Sequence of chain 2.F:
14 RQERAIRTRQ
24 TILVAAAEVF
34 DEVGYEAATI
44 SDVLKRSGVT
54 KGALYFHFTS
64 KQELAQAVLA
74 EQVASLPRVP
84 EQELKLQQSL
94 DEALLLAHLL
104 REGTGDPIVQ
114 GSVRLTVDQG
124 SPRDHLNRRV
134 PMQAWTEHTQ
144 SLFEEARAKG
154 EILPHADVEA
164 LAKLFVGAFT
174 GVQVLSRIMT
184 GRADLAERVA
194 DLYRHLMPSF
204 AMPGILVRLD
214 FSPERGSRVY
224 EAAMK

Binding-site contacts:
Ligand atom C8 contacts residue LEU99 of chain 2.F at 3.8 Å (hydrophobic).
Ligand atom C13 contacts residue TYR196 of chain 2.F at 3.3 Å (hydrophobic).
Ligand atom O5 contacts residue THR173 of chain 2.F at 3.9 Å.
Ligand atom C8 contacts residue PHE172 of chain 2.F at 3.7 Å (hydrophobic).
Ligand atom C9 contacts residue PHE172 of chain 2.F at 3.8 Å (hydrophobic).
Ligand atom C12 contacts residue THR142 of chain 2.F at 3.7 Å.
Ligand atom C8 contacts residue TRP138 of chain 2.F at 3.5 Å (hydrophobic).
Ligand atom C2 contacts residue VAL116 of chain 2.F at 4.0 Å (hydrophobic).
Ligand atom C14 contacts residue PHE172 of chain 2.F at 4.0 Å (hydrophobic).
Ligand atom C10 contacts residue LEU99 of chain 2.F at 3.7 Å (hydrophobic).
Ligand atom C3 contacts residue THR173 of chain 2.F at 3.8 Å.
Ligand atom C9 contacts residue TRP138 of chain 2.F at 3.8 Å (hydrophobic).
Ligand atom C2 contacts residue MET135 of chain 2.F at 4.0 Å (hydrophobic).
Ligand atom C1 contacts residue VAL116 of chain 2.F at 3.8 Å (hydrophobic).
Ligand atom C10 contacts residue TRP138 of chain 2.F at 3.7 Å (hydrophobic).
Ligand atom C14 contacts residue TYR196 of chain 2.F at 3.6 Å (hydrophobic).
Ligand atom O5 contacts residue PHE172 of chain 2.F at 3.9 Å.
Ligand atom O6 contacts residue THR173 of chain 2.F at 3.6 Å.
Ligand atom C3 contacts residue GLN75 of chain 2.F at 3.5 Å.
Ligand atom O16 contacts residue HIS141 of chain 2.F at 4.0 Å.
Ligand atom C3 contacts residue MET135 of chain 2.F at 3.9 Å (hydrophobic).
Ligand atom C4 contacts residue GLN75 of chain 2.F at 3.5 Å.
Ligand atom C7 contacts residue THR173 of chain 2.F at 3.5 Å.
Ligand atom O5 contacts residue VAL116 of chain 2.F at 4.0 Å.
Ligand atom O15 contacts residue TRP138 of chain 2.F at 3.2 Å.
Ligand atom C4 contacts residue TRP138 of chain 2.F at 3.9 Å (hydrophobic).
Ligand atom C1 contacts residue THR173 of chain 2.F at 3.6 Å.
Ligand atom C11 contacts residue THR142 of chain 2.F at 3.7 Å.
Ligand atom C2 contacts residue THR173 of chain 2.F at 3.6 Å.
Ligand atom O6 contacts residue VAL116 of chain 2.F at 3.5 Å.
Ligand atom C14 contacts residue PHE168 of chain 2.F at 3.6 Å (hydrophobic).
Ligand atom C2 contacts residue VAL120 of chain 2.F at 3.7 Å (hydrophobic).
Ligand atom O15 contacts residue VAL169 of chain 2.F at 3.5 Å.
Ligand atom C11 contacts residue TRP138 of chain 2.F at 3.5 Å (hydrophobic).
Ligand atom O6 contacts residue GLN176 of chain 2.F at 3.0 Å (h-bond).
Ligand atom C4 contacts residue THR173 of chain 2.F at 4.0 Å.
Ligand atom O16 contacts residue THR142 of chain 2.F at 2.6 Å (h-bond).
Ligand atom O15 contacts residue THR142 of chain 2.F at 2.9 Å (h-bond).
Ligand atom C7 contacts residue TRP138 of chain 2.F at 3.5 Å (hydrophobic).
Ligand atom C5 contacts residue TRP138 of chain 2.F at 3.9 Å (hydrophobic).

This small molecule binds to this protein.
Small molecule (SMILES): CC[C@@](C)(O)C(=O)CCCC[C@H]1C=CC(=O)O1